Sequence of chain 1.A:
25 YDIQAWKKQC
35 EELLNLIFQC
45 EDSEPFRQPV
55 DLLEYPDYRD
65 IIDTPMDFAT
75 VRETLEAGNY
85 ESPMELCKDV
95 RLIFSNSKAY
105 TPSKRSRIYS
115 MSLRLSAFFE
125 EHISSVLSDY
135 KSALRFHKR

The protein below binds the small molecule below.
Small molecule (SMILES): OC1CN(C(c2ccccc2)c2ccccc2)C1

Binding-site contacts:
Ligand atom C15 contacts residue THR68 of chain 1.A at 4.0 Å.
Ligand atom O contacts residue TYR84 of chain 1.A at 4.3 Å.
Ligand atom C contacts residue ASP93 of chain 1.A at 3.6 Å.
Ligand atom C14 contacts residue MET70 of chain 1.A at 3.6 Å (hydrophobic).
Ligand atom C14 contacts residue THR68 of chain 1.A at 3.8 Å.
Ligand atom C15 contacts residue MET70 of chain 1.A at 3.7 Å (hydrophobic).
Ligand atom C2 contacts residue ASP93 of chain 1.A at 3.4 Å.
Ligand atom C1 contacts residue ASP93 of chain 1.A at 3.3 Å.
Ligand atom C5 contacts residue LEU96 of chain 1.A at 3.9 Å (hydrophobic).
Ligand atom C6 contacts residue LYS92 of chain 1.A at 4.1 Å.
Ligand atom C4 contacts residue ASP93 of chain 1.A at 3.9 Å.
Ligand atom C6 contacts residue ASP93 of chain 1.A at 4.3 Å.
Ligand atom O contacts residue GLU89 of chain 1.A at 3.6 Å.
Ligand atom C5 contacts residue LYS92 of chain 1.A at 4.1 Å.
Ligand atom N contacts residue ASP93 of chain 1.A at 2.6 Å (salt-bridge).
Ligand atom C5 contacts residue ASP93 of chain 1.A at 3.2 Å.
Ligand atom C2 contacts residue GLU89 of chain 1.A at 4.2 Å.
Ligand atom C contacts residue GLU89 of chain 1.A at 3.8 Å.
Ligand atom C contacts residue TYR84 of chain 1.A at 3.9 Å (hydrophobic).
Ligand atom C15 contacts residue ASP93 of chain 1.A at 3.7 Å.
Ligand atom C10 contacts residue ASP93 of chain 1.A at 4.0 Å.
Ligand atom C2 contacts residue LYS92 of chain 1.A at 4.2 Å.
Ligand atom C7 contacts residue LEU96 of chain 1.A at 4.3 Å (hydrophobic).
Ligand atom C3 contacts residue ASP93 of chain 1.A at 3.6 Å.
Ligand atom C6 contacts residue LEU96 of chain 1.A at 3.6 Å (hydrophobic).